Binding-site contacts:
Ligand atom C23 contacts residue LEU55 of chain 1.A at 3.8 Å (hydrophobic).
Ligand atom N2 contacts residue ASN103 of chain 1.A at 3.0 Å (h-bond).
Ligand atom C19 contacts residue HIS107 of chain 1.A at 3.8 Å.
Ligand atom C15 contacts residue TRP44 of chain 1.A at 4.1 Å (hydrophobic).
Ligand atom C6 contacts residue LEU57 of chain 1.A at 3.7 Å (hydrophobic).
Ligand atom C24 contacts residue PRO45 of chain 1.A at 3.6 Å (hydrophobic).
Ligand atom N4 contacts residue VAL109 of chain 1.A at 3.8 Å.
Ligand atom C12 contacts residue LEU55 of chain 1.A at 4.2 Å (hydrophobic).
Ligand atom C14 contacts residue VAL109 of chain 1.A at 3.7 Å (hydrophobic).
Ligand atom O1 contacts residue HIS107 of chain 1.A at 4.1 Å.
Ligand atom C13 contacts residue VAL109 of chain 1.A at 3.8 Å (hydrophobic).
Ligand atom C23 contacts residue PRO45 of chain 1.A at 3.6 Å (hydrophobic).
Ligand atom C3 contacts residue VAL109 of chain 1.A at 4.0 Å (hydrophobic).
Ligand atom C22 contacts residue TRP44 of chain 1.A at 3.8 Å (hydrophobic).
Ligand atom C16 contacts residue TRP44 of chain 1.A at 3.8 Å (hydrophobic).
Ligand atom C16 contacts residue MET112 of chain 1.A at 3.9 Å (hydrophobic).
Ligand atom N4 contacts residue HIS107 of chain 1.A at 3.9 Å.
Ligand atom N1 contacts residue CYS99 of chain 1.A at 4.0 Å.
Ligand atom C2 contacts residue VAL109 of chain 1.A at 3.8 Å (hydrophobic).
Ligand atom O1 contacts residue ASN103 of chain 1.A at 3.4 Å (h-bond).
Ligand atom O1 contacts residue TYR102 of chain 1.A at 3.9 Å.
Ligand atom C15 contacts residue VAL109 of chain 1.A at 3.5 Å (hydrophobic).
Ligand atom C3 contacts residue ASN103 of chain 1.A at 4.0 Å.
Ligand atom N2 contacts residue VAL109 of chain 1.A at 3.9 Å.
Ligand atom C22 contacts residue LEU55 of chain 1.A at 4.0 Å (hydrophobic).
Ligand atom C17 contacts residue GLU108 of chain 1.A at 4.1 Å.
Ligand atom C1 contacts residue VAL109 of chain 1.A at 4.1 Å (hydrophobic).
Ligand atom C1 contacts residue PRO45 of chain 1.A at 3.8 Å (hydrophobic).
Ligand atom O2 contacts residue LEU57 of chain 1.A at 3.7 Å.
Ligand atom N1 contacts residue ASN103 of chain 1.A at 3.5 Å (h-bond).
Ligand atom C1 contacts residue VAL50 of chain 1.A at 4.0 Å (hydrophobic).
Ligand atom C1 contacts residue PHE46 of chain 1.A at 3.9 Å (hydrophobic).
Ligand atom C21 contacts residue TRP44 of chain 1.A at 4.1 Å (hydrophobic).
Ligand atom N5 contacts residue VAL109 of chain 1.A at 3.7 Å.
Ligand atom O1 contacts residue LEU57 of chain 1.A at 3.8 Å.
Ligand atom C15 contacts residue PRO45 of chain 1.A at 3.9 Å (hydrophobic).
Ligand atom C24 contacts residue LEU55 of chain 1.A at 4.0 Å (hydrophobic).
Ligand atom C5 contacts residue LEU57 of chain 1.A at 3.8 Å (hydrophobic).
Ligand atom C5 contacts residue ASN103 of chain 1.A at 3.6 Å.
Ligand atom N3 contacts residue ASN103 of chain 1.A at 3.1 Å (h-bond).

Sequence of chain 1.A:
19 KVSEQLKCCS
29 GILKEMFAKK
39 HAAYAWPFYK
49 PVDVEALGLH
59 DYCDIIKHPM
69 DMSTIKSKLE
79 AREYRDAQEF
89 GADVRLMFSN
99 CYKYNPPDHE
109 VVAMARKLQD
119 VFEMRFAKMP

This small molecule binds to this protein.
Small molecule (SMILES): Cc1nnc2n1-c1ccccc1C(c1ccccc1)=N[C@H]2NC(=O)OCc1ccccc1